Sequence of chain 1.C:
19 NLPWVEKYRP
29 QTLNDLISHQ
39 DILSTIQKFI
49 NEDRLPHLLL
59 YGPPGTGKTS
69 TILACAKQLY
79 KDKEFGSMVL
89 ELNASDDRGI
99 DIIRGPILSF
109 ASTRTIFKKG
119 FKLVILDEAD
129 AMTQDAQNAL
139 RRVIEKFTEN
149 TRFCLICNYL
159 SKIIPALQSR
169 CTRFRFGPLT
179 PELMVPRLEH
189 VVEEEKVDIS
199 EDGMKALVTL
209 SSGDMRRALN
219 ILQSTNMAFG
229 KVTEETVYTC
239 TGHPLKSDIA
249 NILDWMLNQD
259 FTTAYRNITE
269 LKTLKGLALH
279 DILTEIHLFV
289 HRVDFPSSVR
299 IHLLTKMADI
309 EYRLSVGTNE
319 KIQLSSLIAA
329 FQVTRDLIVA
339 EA

Sequence of chain 1.B:
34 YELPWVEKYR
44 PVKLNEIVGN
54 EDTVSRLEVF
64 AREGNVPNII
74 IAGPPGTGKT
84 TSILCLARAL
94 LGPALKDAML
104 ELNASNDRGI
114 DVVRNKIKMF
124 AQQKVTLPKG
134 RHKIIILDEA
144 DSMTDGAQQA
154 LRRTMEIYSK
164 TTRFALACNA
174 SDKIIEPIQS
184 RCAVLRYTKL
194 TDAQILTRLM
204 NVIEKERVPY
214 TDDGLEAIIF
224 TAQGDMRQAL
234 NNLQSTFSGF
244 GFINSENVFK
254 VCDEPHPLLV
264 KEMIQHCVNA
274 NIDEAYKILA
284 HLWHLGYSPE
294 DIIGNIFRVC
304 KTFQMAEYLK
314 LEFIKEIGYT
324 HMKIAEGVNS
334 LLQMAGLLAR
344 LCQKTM

Binding-site contacts:
Ligand atom O3G contacts residue ARG139 of chain 1.C at 2.4 Å (salt-bridge).
Ligand atom O1A contacts residue MG1 of chain 1.I at 2.1 Å.
Ligand atom PB contacts residue MG1 of chain 1.I at 2.5 Å.
Ligand atom O2' contacts residue ARG43 of chain 1.B at 3.5 Å.
Ligand atom O3B contacts residue LYS82 of chain 1.B at 2.7 Å (salt-bridge).
Ligand atom PA contacts residue MG1 of chain 1.I at 2.4 Å.
Ligand atom N9 contacts residue MET229 of chain 1.B at 3.5 Å.
Ligand atom O2G contacts residue MG1 of chain 1.I at 2.1 Å.
Ligand atom O2A contacts residue THR83 of chain 1.B at 2.9 Å (h-bond).
Ligand atom S1G contacts residue ASP141 of chain 1.B at 3.4 Å (salt-bridge).
Ligand atom O2A contacts residue GLY81 of chain 1.B at 3.4 Å.
Ligand atom O2A contacts residue LYS82 of chain 1.B at 3.4 Å (salt-bridge).
Ligand atom PB contacts residue LYS82 of chain 1.B at 3.5 Å.
Ligand atom O2G contacts residue ASP141 of chain 1.B at 2.8 Å (salt-bridge).
Ligand atom C8 contacts residue THR80 of chain 1.B at 3.6 Å.
Ligand atom O3' contacts residue VAL39 of chain 1.B at 2.5 Å (h-bond).
Ligand atom O2' contacts residue PRO44 of chain 1.B at 3.6 Å.
Ligand atom O2B contacts residue LYS82 of chain 1.B at 3.1 Å (salt-bridge).
Ligand atom O1B contacts residue THR83 of chain 1.B at 2.6 Å (h-bond).
Ligand atom O3A contacts residue MG1 of chain 1.I at 2.3 Å.
Ligand atom O1B contacts residue MG1 of chain 1.I at 2.0 Å.
Ligand atom PA contacts residue THR83 of chain 1.B at 3.4 Å.
Ligand atom O3B contacts residue MG1 of chain 1.I at 3.1 Å.
Ligand atom O1B contacts residue LYS82 of chain 1.B at 3.2 Å (salt-bridge).
Ligand atom N7 contacts residue GLY81 of chain 1.B at 3.5 Å.
Ligand atom O2B contacts residue GLY81 of chain 1.B at 3.0 Å (h-bond).
Ligand atom O2B contacts residue GLY79 of chain 1.B at 3.1 Å (h-bond).
Ligand atom O2G contacts residue THR83 of chain 1.B at 3.2 Å (h-bond).
Ligand atom O3G contacts residue MG1 of chain 1.I at 3.4 Å.
Ligand atom PG contacts residue LYS82 of chain 1.B at 3.4 Å.
Ligand atom C2 contacts residue ARG201 of chain 1.B at 3.3 Å.
Ligand atom O2A contacts residue MG1 of chain 1.I at 2.8 Å.
Ligand atom N6 contacts residue VAL51 of chain 1.B at 3.6 Å (h-bond).
Ligand atom PG contacts residue MG1 of chain 1.I at 3.0 Å.
Ligand atom N7 contacts residue THR80 of chain 1.B at 3.0 Å (h-bond).
Ligand atom O1A contacts residue THR83 of chain 1.B at 3.0 Å (h-bond).
Ligand atom C8 contacts residue GLY81 of chain 1.B at 3.5 Å.
Ligand atom S1G contacts residue LYS82 of chain 1.B at 3.1 Å (salt-bridge).
Ligand atom O2B contacts residue THR80 of chain 1.B at 3.2 Å (h-bond).
Ligand atom N6 contacts residue GLY52 of chain 1.B at 3.1 Å (h-bond).

This protein binds this small molecule.
Small molecule (SMILES): Nc1ncnc2c1ncn2[C@@H]1O[C@H](COP(=O)(O)OP(=O)(O)OP(O)(O)=S)[C@@H](O)[C@H]1O